Sequence of chain 1.A:
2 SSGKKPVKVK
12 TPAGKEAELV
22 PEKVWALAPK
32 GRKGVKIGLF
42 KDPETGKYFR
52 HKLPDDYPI

Binding-site contacts:
Ligand atom O2 contacts residue ARG51 of chain 1.A at 3.3 Å (salt-bridge).
Ligand atom O6 contacts residue DC6 of chain 1.D at 2.9 Å (h-bond).
Ligand atom N2 contacts residue LEU28 of chain 1.A at 3.2 Å (h-bond).
Ligand atom O2 contacts residue DG3 of chain 1.D at 2.7 Å (h-bond).
Ligand atom O4 contacts residue DC6 of chain 1.D at 3.2 Å (h-bond).
Ligand atom O2 contacts residue ARG51 of chain 1.A at 2.9 Å (salt-bridge).
Ligand atom O6 contacts residue DC8 of chain 1.D at 3.0 Å (h-bond).
Ligand atom OP1 contacts residue LYS24 of chain 1.A at 2.7 Å (salt-bridge).
Ligand atom C2 contacts residue DG3 of chain 1.D at 3.2 Å.
Ligand atom N4 contacts residue DG1 of chain 1.D at 2.9 Å (h-bond).
Ligand atom N1 contacts residue DT2 of chain 1.D at 2.9 Å (h-bond).
Ligand atom O2 contacts residue DG1 of chain 1.D at 2.8 Å (h-bond).
Ligand atom O4 contacts residue DG3 of chain 1.D at 3.3 Å (h-bond).
Ligand atom N6 contacts residue DA4 of chain 1.D at 3.1 Å (h-bond).
Ligand atom N1 contacts residue DC6 of chain 1.D at 2.8 Å (h-bond).
Ligand atom O4 contacts residue DA4 of chain 1.D at 3.1 Å (h-bond).
Ligand atom O6 contacts residue DT2 of chain 1.D at 2.7 Å (h-bond).
Ligand atom C5 contacts residue LEU28 of chain 1.A at 3.4 Å (hydrophobic).
Ligand atom N2 contacts residue DG3 of chain 1.D at 3.2 Å (h-bond).
Ligand atom N3 contacts residue TRP26 of chain 1.A at 3.0 Å (h-bond).
Ligand atom O4 contacts residue DG7 of chain 1.D at 3.4 Å (h-bond).
Ligand atom N2 contacts residue DC8 of chain 1.D at 2.8 Å (h-bond).
Ligand atom N2 contacts residue DC6 of chain 1.D at 2.8 Å (h-bond).
Ligand atom N3 contacts residue DG7 of chain 1.D at 2.7 Å (h-bond).
Ligand atom O6 contacts residue DG1 of chain 1.D at 3.2 Å (h-bond).
Ligand atom O4' contacts residue ARG51 of chain 1.A at 3.0 Å (salt-bridge).
Ligand atom C4 contacts residue LEU28 of chain 1.A at 3.4 Å (hydrophobic).
Ligand atom O2 contacts residue PRO30 of chain 1.A at 3.4 Å.
Ligand atom O3' contacts residue PRO30 of chain 1.A at 3.4 Å.
Ligand atom OP1 contacts residue LYS31 of chain 1.A at 2.9 Å (salt-bridge).
Ligand atom N3 contacts residue DG3 of chain 1.D at 2.9 Å (h-bond).
Ligand atom N3 contacts residue LEU28 of chain 1.A at 3.4 Å.
Ligand atom N1 contacts residue DT5 of chain 1.D at 2.8 Å (h-bond).
Ligand atom N4 contacts residue DG3 of chain 1.D at 3.0 Å (h-bond).
Ligand atom N3 contacts residue DG1 of chain 1.D at 2.9 Å (h-bond).
Ligand atom O2 contacts residue DG7 of chain 1.D at 2.8 Å (h-bond).
Ligand atom N1 contacts residue DC8 of chain 1.D at 3.0 Å (h-bond).
Ligand atom N4 contacts residue DT2 of chain 1.D at 3.3 Å (h-bond).
Ligand atom N3 contacts residue DA4 of chain 1.D at 2.9 Å (h-bond).
Ligand atom N6 contacts residue DT5 of chain 1.D at 3.0 Å (h-bond).

The protein below binds the small molecule below.
Small molecule (SMILES): Cc1cn([C@H]2C[C@H](O[P](=O)(O)OC[C@H]3O[C@@H](n4ccc(N)nc4=O)C[C@@H]3O[P](=O)(O)OC[C@H]3O[C@@H](n4cnc5c(=O)nc(N)[nH]c54)C[C@@H]3O[P](=O)(O)OC[C@H]3O[C@@H](n4ccc(N)nc4=O)C[C@@H]3O)[C@@H](CO[P](=O)(O)O[C@H]3C[C@H](n4cnc5c(N)ncnc54)O[C@@H]3CO[P](=O)(O)O[C@H]3C[C@H](n4cnc5c(=O)nc(N)[nH]c54)O[C@@H]3CO[P](=O)(O)O[C@H]3C[C@H](n4cc(C)c(=O)[nH]c4=O)O[C@@H]3CO[P](=O)(O)O[C@H]3C[C@H](n4cnc5c(=O)nc(N)[nH]c54)O[C@@H]3CO)O2)c(=O)[nH]c1=O